The protein below binds the small molecule below.
Small molecule (SMILES): CC(=O)N[C@@H]1[C@@H](O)[C@H](O)[C@@H](CO)O[C@H]1O

Sequence of chain 1.B:
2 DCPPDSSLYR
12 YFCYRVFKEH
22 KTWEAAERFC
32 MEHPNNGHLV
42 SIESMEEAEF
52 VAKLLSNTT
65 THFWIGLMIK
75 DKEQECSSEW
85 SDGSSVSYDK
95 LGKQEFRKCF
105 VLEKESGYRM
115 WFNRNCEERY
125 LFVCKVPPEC

Binding-site contacts:
Ligand atom C3 contacts residue ASN58 of chain 1.B at 3.8 Å.
Ligand atom O5 contacts residue ASN58 of chain 1.B at 2.4 Å (h-bond).
Ligand atom C7 contacts residue ASN58 of chain 1.B at 3.7 Å.
Ligand atom C5 contacts residue ASN58 of chain 1.B at 3.7 Å.
Ligand atom C2 contacts residue ASN58 of chain 1.B at 2.5 Å.
Ligand atom O7 contacts residue ASN58 of chain 1.B at 3.4 Å (h-bond).
Ligand atom C4 contacts residue ASN58 of chain 1.B at 4.3 Å.
Ligand atom N2 contacts residue ASN58 of chain 1.B at 2.8 Å (h-bond).
Ligand atom C1 contacts residue ASN58 of chain 1.B at 1.4 Å.